Sequence of chain 5.B:
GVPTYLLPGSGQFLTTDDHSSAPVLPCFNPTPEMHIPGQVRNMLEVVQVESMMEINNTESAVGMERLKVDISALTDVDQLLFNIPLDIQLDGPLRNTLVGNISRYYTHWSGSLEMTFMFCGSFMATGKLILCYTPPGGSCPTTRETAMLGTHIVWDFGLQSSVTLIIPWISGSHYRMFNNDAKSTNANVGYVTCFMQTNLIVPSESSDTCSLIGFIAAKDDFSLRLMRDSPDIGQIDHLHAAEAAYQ

Binding-site contacts:
Ligand atom C11 contacts residue ILE233 of chain 5.B at 3.5 Å (hydrophobic).
Ligand atom O3 contacts residue GLY282 of chain 5.A at 3.3 Å.
Ligand atom O6 contacts residue PRO274 of chain 5.A at 3.8 Å.
Ligand atom C10 contacts residue ASN275 of chain 5.A at 3.2 Å.
Ligand atom N5 contacts residue ASN275 of chain 5.A at 3.5 Å (h-bond).
Ligand atom C4 contacts residue PRO231 of chain 5.B at 3.4 Å (hydrophobic).
Ligand atom C3 contacts residue ARG95 of chain 5.B at 3.8 Å.
Ligand atom C10 contacts residue PRO231 of chain 5.B at 3.5 Å (hydrophobic).
Ligand atom O3 contacts residue PRO274 of chain 5.A at 3.6 Å.
Ligand atom C3 contacts residue ARG104 of chain 5.B at 3.8 Å.
Ligand atom C4 contacts residue ASP232 of chain 5.B at 3.5 Å.
Ligand atom O4 contacts residue ARG95 of chain 5.B at 3.3 Å (salt-bridge).
Ligand atom C5 contacts residue ASN275 of chain 5.A at 3.5 Å.
Ligand atom O4 contacts residue ASP91 of chain 5.B at 2.4 Å (salt-bridge).
Ligand atom C4 contacts residue ASN275 of chain 5.A at 3.7 Å.
Ligand atom C4 contacts residue ASP91 of chain 5.B at 3.4 Å.
Ligand atom O1B contacts residue ARG104 of chain 5.B at 2.4 Å (salt-bridge).
Ligand atom C3 contacts residue PRO274 of chain 5.A at 3.7 Å (hydrophobic).
Ligand atom C8 contacts residue ASN180 of chain 5.B at 3.0 Å.
Ligand atom C4 contacts residue PRO274 of chain 5.A at 3.8 Å (hydrophobic).
Ligand atom O1B contacts residue ASP91 of chain 5.B at 3.8 Å.
Ligand atom O7 contacts residue PRO274 of chain 5.A at 3.5 Å.
Ligand atom C7 contacts residue ASN180 of chain 5.B at 3.5 Å.
Ligand atom C11 contacts residue GLY234 of chain 5.B at 3.7 Å.
Ligand atom C5 contacts residue PRO231 of chain 5.B at 3.4 Å (hydrophobic).
Ligand atom O10 contacts residue LYS270 of chain 5.A at 3.0 Å (salt-bridge).
Ligand atom O10 contacts residue ASN275 of chain 5.A at 2.7 Å (h-bond).
Ligand atom C10 contacts residue LYS270 of chain 5.A at 3.6 Å.
Ligand atom C11 contacts residue PRO231 of chain 5.B at 3.5 Å (hydrophobic).
Ligand atom O4 contacts residue PRO231 of chain 5.B at 3.8 Å.
Ligand atom C4 contacts residue ARG104 of chain 5.B at 3.7 Å.
Ligand atom C1 contacts residue ARG104 of chain 5.B at 3.4 Å.
Ligand atom O7 contacts residue ASN180 of chain 5.B at 3.2 Å (h-bond).
Ligand atom O6 contacts residue ASP91 of chain 5.B at 3.2 Å.
Ligand atom O7 contacts residue LYS270 of chain 5.A at 3.4 Å (salt-bridge).
Ligand atom N5 contacts residue PRO231 of chain 5.B at 2.6 Å (h-bond).
Ligand atom C11 contacts residue ASP232 of chain 5.B at 3.4 Å.
Ligand atom O4 contacts residue ASN275 of chain 5.A at 2.8 Å (h-bond).
Ligand atom C10 contacts residue ASP232 of chain 5.B at 3.6 Å.
Ligand atom O4 contacts residue ASP232 of chain 5.B at 2.9 Å (salt-bridge).

Sequence of chain 5.A:
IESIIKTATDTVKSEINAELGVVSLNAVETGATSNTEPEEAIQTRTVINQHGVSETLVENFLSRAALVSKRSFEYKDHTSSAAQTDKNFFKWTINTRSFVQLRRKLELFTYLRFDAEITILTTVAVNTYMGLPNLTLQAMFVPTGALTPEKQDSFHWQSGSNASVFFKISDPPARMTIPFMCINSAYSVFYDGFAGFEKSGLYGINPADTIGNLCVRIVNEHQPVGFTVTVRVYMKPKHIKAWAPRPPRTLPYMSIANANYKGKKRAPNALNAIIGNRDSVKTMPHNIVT

A small-molecule ligand and the protein it binds are described below.
Small molecule (SMILES): CC(=O)N[C@@H]1[C@@H](O)[C@H](O[C@@H]2O[C@H](CO[C@]3(C(=O)O)C[C@H](O)[C@@H](NC(C)=O)[C@H]([C@H](O)[C@H](O)CO)O3)[C@H](O)[C@H](O)[C@H]2O)[C@@H](CO)O[C@H]1O